The protein below binds the small molecule below.
Small molecule (SMILES): CC(=O)N[C@H]1[C@H](O[C@H]2[C@H](O)[C@@H](NC(C)=O)CO[C@@H]2CO)O[C@H](CO)[C@@H](O)[C@@H]1O

Sequence of chain 1.C:
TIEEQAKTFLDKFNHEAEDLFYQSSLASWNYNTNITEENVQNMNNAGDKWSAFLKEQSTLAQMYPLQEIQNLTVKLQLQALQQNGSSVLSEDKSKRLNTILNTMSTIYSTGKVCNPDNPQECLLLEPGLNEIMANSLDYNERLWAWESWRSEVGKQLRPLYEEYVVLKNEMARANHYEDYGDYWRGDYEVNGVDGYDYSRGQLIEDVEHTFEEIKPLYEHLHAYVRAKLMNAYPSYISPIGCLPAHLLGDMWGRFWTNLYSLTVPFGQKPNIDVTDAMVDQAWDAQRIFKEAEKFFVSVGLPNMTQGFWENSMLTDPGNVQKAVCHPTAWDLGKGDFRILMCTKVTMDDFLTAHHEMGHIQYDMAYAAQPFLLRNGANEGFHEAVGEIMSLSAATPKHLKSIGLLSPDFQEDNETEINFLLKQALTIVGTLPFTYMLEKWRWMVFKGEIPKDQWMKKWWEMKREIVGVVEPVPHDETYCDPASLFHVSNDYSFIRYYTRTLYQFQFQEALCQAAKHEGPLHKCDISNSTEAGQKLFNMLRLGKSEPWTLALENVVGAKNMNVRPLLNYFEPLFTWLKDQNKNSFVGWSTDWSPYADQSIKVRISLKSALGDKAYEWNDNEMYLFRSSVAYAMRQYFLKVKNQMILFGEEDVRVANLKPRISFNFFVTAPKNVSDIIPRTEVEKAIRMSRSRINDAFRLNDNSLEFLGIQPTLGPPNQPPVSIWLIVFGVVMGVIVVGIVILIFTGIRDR

Binding-site contacts:
Ligand atom C7 contacts residue ASN555 of chain 1.C at 3.4 Å.
Ligand atom C1 contacts residue ASN555 of chain 1.C at 1.4 Å.
Ligand atom O7 contacts residue ASN555 of chain 1.C at 3.5 Å (h-bond).
Ligand atom C8 contacts residue HIS426 of chain 1.C at 3.4 Å.
Ligand atom C2 contacts residue SER429 of chain 1.C at 4.1 Å.
Ligand atom N2 contacts residue ASN555 of chain 1.C at 2.9 Å (h-bond).
Ligand atom C3 contacts residue ASN555 of chain 1.C at 3.8 Å.
Ligand atom O6 contacts residue SER429 of chain 1.C at 3.3 Å (h-bond).
Ligand atom C7 contacts residue SER429 of chain 1.C at 3.1 Å.
Ligand atom C5 contacts residue ASN555 of chain 1.C at 3.6 Å.
Ligand atom O5 contacts residue ASN555 of chain 1.C at 2.4 Å (h-bond).
Ligand atom C8 contacts residue ASN555 of chain 1.C at 4.5 Å.
Ligand atom O7 contacts residue SER429 of chain 1.C at 3.6 Å.
Ligand atom C8 contacts residue SER554 of chain 1.C at 3.8 Å.
Ligand atom N2 contacts residue SER429 of chain 1.C at 3.4 Å (h-bond).
Ligand atom C8 contacts residue SER429 of chain 1.C at 3.2 Å.
Ligand atom C3 contacts residue SER429 of chain 1.C at 4.0 Å.
Ligand atom C8 contacts residue ASP552 of chain 1.C at 4.2 Å.
Ligand atom O3 contacts residue SER429 of chain 1.C at 3.0 Å (h-bond).
Ligand atom C7 contacts residue SER554 of chain 1.C at 4.1 Å.
Ligand atom N2 contacts residue SER554 of chain 1.C at 4.2 Å.
Ligand atom C2 contacts residue ASN555 of chain 1.C at 2.4 Å.
Ligand atom C4 contacts residue ASN555 of chain 1.C at 4.2 Å.